Sequence of chain 1.A:
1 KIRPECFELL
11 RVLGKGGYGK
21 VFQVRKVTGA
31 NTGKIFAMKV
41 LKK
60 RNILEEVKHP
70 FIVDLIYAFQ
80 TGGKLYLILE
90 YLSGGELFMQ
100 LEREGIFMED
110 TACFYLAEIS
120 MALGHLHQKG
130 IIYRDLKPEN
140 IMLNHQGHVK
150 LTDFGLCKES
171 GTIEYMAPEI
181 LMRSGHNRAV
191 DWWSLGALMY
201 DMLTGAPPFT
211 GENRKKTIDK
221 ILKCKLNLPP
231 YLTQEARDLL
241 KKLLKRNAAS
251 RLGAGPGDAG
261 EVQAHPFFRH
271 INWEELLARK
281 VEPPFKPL

Binding-site contacts:
Ligand atom F1 contacts residue LYS39 of chain 1.A at 3.4 Å.
Ligand atom O1 contacts residue LEU88 of chain 1.A at 3.2 Å.
Ligand atom O1 contacts residue VAL72 of chain 1.A at 3.7 Å.
Ligand atom C22 contacts residue LYS15 of chain 1.A at 3.2 Å.
Ligand atom C27 contacts residue THR151 of chain 1.A at 3.1 Å.
Ligand atom C3 contacts residue GLU138 of chain 1.A at 3.8 Å.
Ligand atom C2 contacts residue GLU95 of chain 1.A at 3.5 Å.
Ligand atom C25 contacts residue TYR90 of chain 1.A at 3.1 Å (hydrophobic).
Ligand atom S4 contacts residue GLY16 of chain 1.A at 3.0 Å.
Ligand atom C14 contacts residue LEU13 of chain 1.A at 3.8 Å (hydrophobic).
Ligand atom C6 contacts residue THR151 of chain 1.A at 2.8 Å.
Ligand atom O2 contacts residue LEU91 of chain 1.A at 3.1 Å (h-bond).
Ligand atom S4 contacts residue GLY19 of chain 1.A at 3.2 Å (h-bond).
Ligand atom C25 contacts residue LEU91 of chain 1.A at 2.9 Å (hydrophobic).
Ligand atom N3 contacts residue VAL21 of chain 1.A at 3.6 Å.
Ligand atom C10 contacts residue ALA37 of chain 1.A at 3.8 Å (hydrophobic).
Ligand atom S4 contacts residue LYS15 of chain 1.A at 3.3 Å.
Ligand atom C21 contacts residue LYS15 of chain 1.A at 3.6 Å.
Ligand atom C9 contacts residue ALA37 of chain 1.A at 3.7 Å (hydrophobic).
Ligand atom C3 contacts residue GLU95 of chain 1.A at 2.9 Å.
Ligand atom N5 contacts residue GLU89 of chain 1.A at 3.1 Å (salt-bridge).
Ligand atom N5 contacts residue ALA37 of chain 1.A at 3.3 Å.
Ligand atom C7 contacts residue THR151 of chain 1.A at 3.1 Å.
Ligand atom S4 contacts residue GLY14 of chain 1.A at 3.1 Å (h-bond).
Ligand atom N4 contacts residue LYS15 of chain 1.A at 3.4 Å (salt-bridge).
Ligand atom C20 contacts residue THR151 of chain 1.A at 3.8 Å.
Ligand atom C1 contacts residue VAL21 of chain 1.A at 3.3 Å (hydrophobic).
Ligand atom C2 contacts residue MET141 of chain 1.A at 3.7 Å (hydrophobic).
Ligand atom C1 contacts residue GLY14 of chain 1.A at 3.0 Å.
Ligand atom C26 contacts residue VAL21 of chain 1.A at 3.8 Å (hydrophobic).
Ligand atom C15 contacts residue LEU13 of chain 1.A at 3.7 Å (hydrophobic).
Ligand atom C8 contacts residue THR151 of chain 1.A at 3.8 Å.
Ligand atom O3 contacts residue LEU13 of chain 1.A at 3.8 Å.
Ligand atom O2 contacts residue TYR90 of chain 1.A at 3.5 Å.
Ligand atom S4 contacts residue VAL21 of chain 1.A at 3.5 Å.
Ligand atom F1 contacts residue THR151 of chain 1.A at 3.6 Å.
Ligand atom C26 contacts residue THR151 of chain 1.A at 3.7 Å.
Ligand atom C17 contacts residue LEU13 of chain 1.A at 3.6 Å (hydrophobic).
Ligand atom N3 contacts residue GLY14 of chain 1.A at 3.1 Å.
Ligand atom C2 contacts residue GLU138 of chain 1.A at 2.9 Å.

A protein and the small-molecule ligand that binds it are described below.
Small molecule (SMILES): CNC1C[S]2CC[S]3CC[S](C1)[Ru]321([N]CS)n2c3ccc(OC)cc3c3c4c(c5cc(F)cn->1c5c32)C(=O)NC4=O